A protein and the small-molecule ligand that binds it are described below.
Small molecule (SMILES): CC(=O)N[C@@H]1[C@@H](O)[C@H](O)[C@@H](CO)O[C@H]1O

Binding-site contacts:
Ligand atom C1 contacts residue SER89 of chain 38.D at 3.3 Å.
Ligand atom C4 contacts residue ASN87 of chain 38.D at 4.2 Å.
Ligand atom C2 contacts residue ASN87 of chain 38.D at 2.4 Å.
Ligand atom O4 contacts residue LEU151 of chain 38.D at 3.3 Å.
Ligand atom C5 contacts residue ASN87 of chain 38.D at 3.7 Å.
Ligand atom O5 contacts residue ASN87 of chain 38.D at 2.3 Å (h-bond).
Ligand atom O6 contacts residue LEU91 of chain 38.D at 4.0 Å.
Ligand atom C3 contacts residue LEU151 of chain 38.D at 4.2 Å (hydrophobic).
Ligand atom O5 contacts residue SER89 of chain 38.D at 2.8 Å (h-bond).
Ligand atom N2 contacts residue ASN87 of chain 38.D at 2.9 Å (h-bond).
Ligand atom O6 contacts residue LEU151 of chain 38.D at 3.4 Å.
Ligand atom C8 contacts residue ILE155 of chain 38.D at 3.7 Å (hydrophobic).
Ligand atom C5 contacts residue LEU151 of chain 38.D at 3.8 Å (hydrophobic).
Ligand atom C6 contacts residue SER89 of chain 38.D at 3.6 Å.
Ligand atom C4 contacts residue LEU151 of chain 38.D at 4.0 Å (hydrophobic).
Ligand atom C6 contacts residue LEU91 of chain 38.D at 4.2 Å (hydrophobic).
Ligand atom C7 contacts residue ASN87 of chain 38.D at 3.8 Å.
Ligand atom C7 contacts residue ILE155 of chain 38.D at 4.3 Å (hydrophobic).
Ligand atom C5 contacts residue SER89 of chain 38.D at 3.3 Å.
Ligand atom O6 contacts residue SER89 of chain 38.D at 2.8 Å (h-bond).
Ligand atom C6 contacts residue LEU151 of chain 38.D at 3.7 Å (hydrophobic).
Ligand atom C3 contacts residue ASN87 of chain 38.D at 3.8 Å.
Ligand atom O7 contacts residue ASN87 of chain 38.D at 4.1 Å.
Ligand atom C1 contacts residue ASN87 of chain 38.D at 1.4 Å.
Ligand atom N2 contacts residue ILE155 of chain 38.D at 4.1 Å.

Sequence of chain 38.D:
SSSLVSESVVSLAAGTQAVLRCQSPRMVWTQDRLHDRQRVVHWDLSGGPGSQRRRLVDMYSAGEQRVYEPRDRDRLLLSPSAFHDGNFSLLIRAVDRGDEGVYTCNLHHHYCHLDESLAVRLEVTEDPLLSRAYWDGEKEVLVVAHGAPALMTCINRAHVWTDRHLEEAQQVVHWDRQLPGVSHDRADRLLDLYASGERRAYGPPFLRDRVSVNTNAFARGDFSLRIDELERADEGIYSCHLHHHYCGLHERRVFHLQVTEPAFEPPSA